Sequence of chain 1.B:
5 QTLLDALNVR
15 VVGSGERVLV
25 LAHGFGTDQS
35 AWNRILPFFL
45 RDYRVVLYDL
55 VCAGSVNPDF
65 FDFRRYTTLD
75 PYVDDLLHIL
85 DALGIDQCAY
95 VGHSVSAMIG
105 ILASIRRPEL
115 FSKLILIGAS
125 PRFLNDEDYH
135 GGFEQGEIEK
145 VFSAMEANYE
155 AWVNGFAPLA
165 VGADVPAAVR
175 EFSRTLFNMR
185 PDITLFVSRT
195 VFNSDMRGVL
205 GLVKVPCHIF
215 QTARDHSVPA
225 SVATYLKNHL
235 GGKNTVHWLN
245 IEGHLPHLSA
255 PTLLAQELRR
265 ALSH

A protein and the small-molecule ligand that binds it are described below.
Small molecule (SMILES): Cc1c(Nc2ccccc2C(=O)O)cccc1[N+](=O)[O-]

Binding-site contacts:
Ligand atom C contacts residue PHE137 of chain 1.B at 3.9 Å (hydrophobic).
Ligand atom O1 contacts residue SER98 of chain 1.B at 2.6 Å (h-bond).
Ligand atom C1 contacts residue PHE160 of chain 1.B at 3.6 Å (hydrophobic).
Ligand atom C5 contacts residue VAL195 of chain 1.B at 3.6 Å (hydrophobic).
Ligand atom C9 contacts residue SER98 of chain 1.B at 3.7 Å.
Ligand atom C2 contacts residue PHE160 of chain 1.B at 3.9 Å (hydrophobic).
Ligand atom O2 contacts residue VAL145 of chain 1.B at 3.7 Å.
Ligand atom C contacts residue SER221 of chain 1.B at 3.5 Å.
Ligand atom C10 contacts residue PHE29 of chain 1.B at 3.6 Å (hydrophobic).
Ligand atom C7 contacts residue SER98 of chain 1.B at 3.4 Å.
Ligand atom O2 contacts residue PHE137 of chain 1.B at 3.9 Å.
Ligand atom O contacts residue SER221 of chain 1.B at 2.7 Å (h-bond).
Ligand atom C4 contacts residue PHE29 of chain 1.B at 3.9 Å (hydrophobic).
Ligand atom O2 contacts residue ILE142 of chain 1.B at 3.0 Å.
Ligand atom C10 contacts residue SER192 of chain 1.B at 3.5 Å.
Ligand atom C8 contacts residue PHE127 of chain 1.B at 3.6 Å (hydrophobic).
Ligand atom C6 contacts residue VAL195 of chain 1.B at 3.7 Å (hydrophobic).
Ligand atom O contacts residue HIS248 of chain 1.B at 3.4 Å (h-bond).
Ligand atom C1 contacts residue PHE196 of chain 1.B at 3.8 Å (hydrophobic).
Ligand atom C11 contacts residue SER192 of chain 1.B at 3.5 Å.
Ligand atom C7 contacts residue PHE29 of chain 1.B at 3.4 Å (hydrophobic).
Ligand atom C6 contacts residue PHE29 of chain 1.B at 3.7 Å (hydrophobic).
Ligand atom C9 contacts residue HIS248 of chain 1.B at 3.5 Å.
Ligand atom C3 contacts residue PHE127 of chain 1.B at 3.9 Å (hydrophobic).
Ligand atom C3 contacts residue PHE29 of chain 1.B at 3.7 Å (hydrophobic).
Ligand atom N1 contacts residue PHE137 of chain 1.B at 3.9 Å.
Ligand atom N1 contacts residue PHE160 of chain 1.B at 3.8 Å.
Ligand atom C11 contacts residue TRP156 of chain 1.B at 3.9 Å (hydrophobic).
Ligand atom C9 contacts residue SER221 of chain 1.B at 3.7 Å.
Ligand atom C9 contacts residue PHE127 of chain 1.B at 3.8 Å (hydrophobic).
Ligand atom O3 contacts residue PHE160 of chain 1.B at 3.4 Å.
Ligand atom C2 contacts residue PHE196 of chain 1.B at 3.9 Å (hydrophobic).
Ligand atom N contacts residue PHE29 of chain 1.B at 3.9 Å.
Ligand atom O3 contacts residue HIS220 of chain 1.B at 3.0 Å (h-bond).
Ligand atom O1 contacts residue HIS248 of chain 1.B at 2.8 Å (h-bond).
Ligand atom C contacts residue PHE160 of chain 1.B at 3.9 Å (hydrophobic).
Ligand atom C13 contacts residue PHE160 of chain 1.B at 3.6 Å (hydrophobic).
Ligand atom C5 contacts residue PHE29 of chain 1.B at 3.7 Å (hydrophobic).
Ligand atom C8 contacts residue PHE29 of chain 1.B at 3.7 Å (hydrophobic).
Ligand atom O3 contacts residue PHE137 of chain 1.B at 3.5 Å.